Sequence of chain 1.I:
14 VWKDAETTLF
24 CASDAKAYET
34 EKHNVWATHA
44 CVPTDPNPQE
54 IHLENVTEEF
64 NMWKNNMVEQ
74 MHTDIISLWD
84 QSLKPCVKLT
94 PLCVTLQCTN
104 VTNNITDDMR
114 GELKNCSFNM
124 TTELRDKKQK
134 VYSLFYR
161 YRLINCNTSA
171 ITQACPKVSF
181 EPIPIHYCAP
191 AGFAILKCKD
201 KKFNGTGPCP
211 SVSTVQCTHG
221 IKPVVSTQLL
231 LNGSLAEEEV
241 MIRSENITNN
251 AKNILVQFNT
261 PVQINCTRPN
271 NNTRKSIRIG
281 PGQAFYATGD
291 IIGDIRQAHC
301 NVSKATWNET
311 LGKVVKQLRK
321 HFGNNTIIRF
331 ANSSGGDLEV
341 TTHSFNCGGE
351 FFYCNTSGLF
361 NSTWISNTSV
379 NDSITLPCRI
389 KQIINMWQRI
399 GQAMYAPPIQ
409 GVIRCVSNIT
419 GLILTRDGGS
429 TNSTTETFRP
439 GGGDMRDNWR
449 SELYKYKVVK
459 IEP

A protein and the small-molecule ligand that binds it are described below.
Small molecule (SMILES): CC(=O)N[C@@H]1[C@@H](O)[C@H](O)[C@@H](CO)O[C@H]1O

Binding-site contacts:
Ligand atom O5 contacts residue SER357 of chain 1.I at 3.3 Å (h-bond).
Ligand atom C5 contacts residue ASN355 of chain 1.I at 3.6 Å.
Ligand atom C7 contacts residue SER357 of chain 1.I at 4.0 Å.
Ligand atom C1 contacts residue SER357 of chain 1.I at 3.1 Å.
Ligand atom O5 contacts residue ASN355 of chain 1.I at 2.4 Å (h-bond).
Ligand atom C8 contacts residue ASN355 of chain 1.I at 4.1 Å.
Ligand atom C1 contacts residue THR356 of chain 1.I at 4.4 Å.
Ligand atom C3 contacts residue ASN355 of chain 1.I at 3.8 Å.
Ligand atom C1 contacts residue ASN355 of chain 1.I at 1.4 Å.
Ligand atom C4 contacts residue ASN355 of chain 1.I at 4.3 Å.
Ligand atom N2 contacts residue ASN355 of chain 1.I at 2.7 Å (h-bond).
Ligand atom O5 contacts residue ASN332 of chain 1.I at 3.6 Å.
Ligand atom O7 contacts residue NAG1 of chain 1.GB at 3.4 Å (h-bond).
Ligand atom C5 contacts residue SER357 of chain 1.I at 4.3 Å.
Ligand atom C4 contacts residue ASN332 of chain 1.I at 3.7 Å.
Ligand atom C2 contacts residue SER357 of chain 1.I at 3.1 Å.
Ligand atom C7 contacts residue ASN355 of chain 1.I at 3.8 Å.
Ligand atom C4 contacts residue SER357 of chain 1.I at 4.2 Å.
Ligand atom C3 contacts residue SER357 of chain 1.I at 4.1 Å.
Ligand atom O6 contacts residue ASN332 of chain 1.I at 3.8 Å.
Ligand atom O4 contacts residue ASN332 of chain 1.I at 4.5 Å.
Ligand atom O3 contacts residue NAG1 of chain 1.GB at 4.4 Å.
Ligand atom N2 contacts residue SER357 of chain 1.I at 4.0 Å.
Ligand atom O7 contacts residue SER357 of chain 1.I at 3.3 Å.
Ligand atom C2 contacts residue ASN355 of chain 1.I at 2.7 Å.
Ligand atom C6 contacts residue ASN332 of chain 1.I at 3.3 Å.
Ligand atom C5 contacts residue ASN332 of chain 1.I at 3.7 Å.
Ligand atom O7 contacts residue ASN355 of chain 1.I at 4.4 Å.
Ligand atom O6 contacts residue THR341 of chain 1.I at 4.4 Å.